Sequence of chain 1.I:
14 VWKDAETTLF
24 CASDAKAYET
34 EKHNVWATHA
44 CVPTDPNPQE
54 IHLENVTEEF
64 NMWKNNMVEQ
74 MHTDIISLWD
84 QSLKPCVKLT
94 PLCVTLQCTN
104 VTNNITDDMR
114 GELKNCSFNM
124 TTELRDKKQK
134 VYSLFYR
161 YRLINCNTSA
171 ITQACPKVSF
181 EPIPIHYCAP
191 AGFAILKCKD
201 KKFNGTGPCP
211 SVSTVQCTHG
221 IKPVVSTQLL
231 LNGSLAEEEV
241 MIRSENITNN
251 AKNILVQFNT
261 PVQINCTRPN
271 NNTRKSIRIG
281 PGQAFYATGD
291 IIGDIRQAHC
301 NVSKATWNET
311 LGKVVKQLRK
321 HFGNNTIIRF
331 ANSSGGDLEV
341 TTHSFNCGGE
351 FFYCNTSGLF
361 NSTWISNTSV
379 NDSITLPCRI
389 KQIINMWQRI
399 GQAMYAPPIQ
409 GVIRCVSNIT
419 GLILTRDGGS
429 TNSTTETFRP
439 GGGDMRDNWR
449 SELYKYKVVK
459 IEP

Binding-site contacts:
Ligand atom C7 contacts residue ASN58 of chain 1.I at 3.7 Å.
Ligand atom O7 contacts residue ASN58 of chain 1.I at 4.0 Å.
Ligand atom C2 contacts residue ASN58 of chain 1.I at 2.7 Å.
Ligand atom C1 contacts residue ASN58 of chain 1.I at 1.4 Å.
Ligand atom O5 contacts residue ASN58 of chain 1.I at 2.4 Å (h-bond).
Ligand atom O6 contacts residue GLU57 of chain 1.I at 3.1 Å (salt-bridge).
Ligand atom C6 contacts residue GLU57 of chain 1.I at 4.0 Å.
Ligand atom C5 contacts residue ASN58 of chain 1.I at 3.6 Å.
Ligand atom C5 contacts residue GLU57 of chain 1.I at 4.5 Å.
Ligand atom C3 contacts residue ASN58 of chain 1.I at 3.9 Å.
Ligand atom N2 contacts residue ASN58 of chain 1.I at 3.1 Å (h-bond).
Ligand atom C4 contacts residue ASN58 of chain 1.I at 4.3 Å.

This small molecule binds to this protein.
Small molecule (SMILES): CC(=O)N[C@@H]1[C@@H](O)[C@H](O)[C@@H](CO)O[C@H]1O